A protein and the small-molecule ligand that binds it are described below.
Small molecule (SMILES): NCc1ccc2c(c1)OCO2

Sequence of chain 1.A:
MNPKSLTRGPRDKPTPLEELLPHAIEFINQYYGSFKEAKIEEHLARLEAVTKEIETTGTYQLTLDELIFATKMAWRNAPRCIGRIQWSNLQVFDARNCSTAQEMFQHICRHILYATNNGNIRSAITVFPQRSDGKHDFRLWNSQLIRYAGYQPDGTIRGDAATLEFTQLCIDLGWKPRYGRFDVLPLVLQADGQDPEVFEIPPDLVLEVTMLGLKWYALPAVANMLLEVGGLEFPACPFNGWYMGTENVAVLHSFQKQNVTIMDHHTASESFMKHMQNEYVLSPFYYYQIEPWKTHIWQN

Binding-site contacts:
Ligand atom C34 contacts residue MET255 of chain 1.A at 3.5 Å (hydrophobic).
Ligand atom C35 contacts residue HEM1 of chain 1.B at 4.4 Å.
Ligand atom C33 contacts residue GLU258 of chain 1.A at 0.7 Å.
Ligand atom O37 contacts residue GLU258 of chain 1.A at 1.3 Å (salt-bridge).
Ligand atom C38 contacts residue MET255 of chain 1.A at 3.9 Å (hydrophobic).
Ligand atom C30 contacts residue HEM1 of chain 1.B at 3.7 Å.
Ligand atom O37 contacts residue MET255 of chain 1.A at 2.7 Å (h-bond).
Ligand atom C38 contacts residue TRP253 of chain 1.A at 3.4 Å (hydrophobic).
Ligand atom C32 contacts residue GLU258 of chain 1.A at 1.2 Å.
Ligand atom C32 contacts residue TYR254 of chain 1.A at 4.5 Å (hydrophobic).
Ligand atom C35 contacts residue MSR1 of chain 1.C at 4.3 Å.
Ligand atom C36 contacts residue GLU258 of chain 1.A at 1.3 Å.
Ligand atom C31 contacts residue GLU258 of chain 1.A at 0.8 Å.
Ligand atom C34 contacts residue HEM1 of chain 1.B at 4.5 Å.
Ligand atom C38 contacts residue MSR1 of chain 1.C at 4.2 Å.
Ligand atom O39 contacts residue MSR1 of chain 1.C at 3.4 Å.
Ligand atom C34 contacts residue TYR254 of chain 1.A at 3.5 Å (hydrophobic).
Ligand atom O37 contacts residue TYR254 of chain 1.A at 3.1 Å.
Ligand atom C33 contacts residue MET255 of chain 1.A at 3.7 Å (hydrophobic).
Ligand atom C34 contacts residue GLU258 of chain 1.A at 0.3 Å.
Ligand atom C38 contacts residue GLU258 of chain 1.A at 2.3 Å.
Ligand atom N contacts residue GLU258 of chain 1.A at 3.0 Å (salt-bridge).
Ligand atom C35 contacts residue TYR254 of chain 1.A at 4.1 Å (hydrophobic).
Ligand atom C36 contacts residue MSR1 of chain 1.C at 4.1 Å.
Ligand atom O39 contacts residue GLU258 of chain 1.A at 2.4 Å (salt-bridge).
Ligand atom C33 contacts residue TYR254 of chain 1.A at 3.7 Å (hydrophobic).
Ligand atom O39 contacts residue HEM1 of chain 1.B at 4.3 Å.
Ligand atom C38 contacts residue HEM1 of chain 1.B at 3.8 Å.
Ligand atom C35 contacts residue GLU258 of chain 1.A at 1.6 Å.
Ligand atom C36 contacts residue HEM1 of chain 1.B at 4.3 Å.
Ligand atom C38 contacts residue TYR254 of chain 1.A at 3.9 Å (hydrophobic).
Ligand atom C30 contacts residue GLU258 of chain 1.A at 2.3 Å.
Ligand atom O37 contacts residue TRP253 of chain 1.A at 3.6 Å (h-bond).
Ligand atom O39 contacts residue TYR254 of chain 1.A at 4.5 Å.
Ligand atom C31 contacts residue HEM1 of chain 1.B at 4.3 Å.